Binding-site contacts:
Ligand atom O1A contacts residue HIS285 of chain 1.K at 2.9 Å (h-bond).
Ligand atom O3' contacts residue ASN28 of chain 1.J at 3.2 Å (h-bond).
Ligand atom C6 contacts residue ARG242 of chain 1.I at 3.4 Å.
Ligand atom O2G contacts residue ARG261 of chain 1.I at 3.1 Å (salt-bridge).
Ligand atom N2 contacts residue HIS34 of chain 1.J at 3.5 Å.
Ligand atom O3B contacts residue DGT1 of chain 1.LA at 3.4 Å (h-bond).
Ligand atom C8 contacts residue ARG242 of chain 1.I at 3.2 Å.
Ligand atom C2' contacts residue PHE66 of chain 1.K at 3.4 Å (hydrophobic).
Ligand atom O3B contacts residue LYS286 of chain 1.K at 2.6 Å (salt-bridge).
Ligand atom C5 contacts residue ARG242 of chain 1.I at 3.2 Å.
Ligand atom C4 contacts residue ARG242 of chain 1.I at 3.0 Å.
Ligand atom N7 contacts residue ARG242 of chain 1.I at 3.0 Å (salt-bridge).
Ligand atom O6 contacts residue ASN267 of chain 1.I at 2.7 Å (h-bond).
Ligand atom O5' contacts residue DGT1 of chain 1.LA at 2.8 Å (h-bond).
Ligand atom O1B contacts residue VAL287 of chain 1.K at 3.1 Å.
Ligand atom N9 contacts residue ARG242 of chain 1.I at 3.1 Å (salt-bridge).
Ligand atom O6 contacts residue ARG281 of chain 1.K at 3.3 Å (salt-bridge).
Ligand atom N3 contacts residue ARG242 of chain 1.I at 3.4 Å (salt-bridge).
Ligand atom O3G contacts residue LYS432 of chain 1.I at 3.1 Å (salt-bridge).
Ligand atom O1G contacts residue DGT1 of chain 1.LA at 2.9 Å (h-bond).
Ligand atom N1 contacts residue ARG242 of chain 1.I at 3.5 Å.
Ligand atom O4' contacts residue ARG242 of chain 1.I at 3.0 Å (salt-bridge).
Ligand atom O1G contacts residue LYS432 of chain 1.I at 3.3 Å.
Ligand atom O3A contacts residue DGT1 of chain 1.LA at 3.4 Å (h-bond).
Ligand atom C1' contacts residue PHE66 of chain 1.K at 3.5 Å (hydrophobic).
Ligand atom O3A contacts residue HIS285 of chain 1.K at 3.3 Å (h-bond).
Ligand atom O3' contacts residue VAL65 of chain 1.K at 2.9 Å (h-bond).
Ligand atom O4' contacts residue ASN28 of chain 1.J at 3.4 Å.
Ligand atom O1A contacts residue LYS263 of chain 1.I at 3.2 Å (salt-bridge).
Ligand atom O1B contacts residue DGT1 of chain 1.LA at 3.0 Å (h-bond).
Ligand atom N2 contacts residue ASN28 of chain 1.J at 2.9 Å (h-bond).
Ligand atom O3G contacts residue DGT1 of chain 1.LA at 3.1 Å (h-bond).
Ligand atom N2 contacts residue ASP239 of chain 1.I at 3.3 Å (salt-bridge).
Ligand atom PG contacts residue LYS286 of chain 1.K at 3.5 Å.
Ligand atom O3G contacts residue LYS286 of chain 1.K at 3.2 Å (salt-bridge).
Ligand atom C2 contacts residue ASN28 of chain 1.J at 3.2 Å.
Ligand atom PG contacts residue DGT1 of chain 1.LA at 3.4 Å.
Ligand atom O2B contacts residue DGT1 of chain 1.LA at 3.2 Å (h-bond).
Ligand atom N3 contacts residue ASN28 of chain 1.J at 2.7 Å (h-bond).
Ligand atom C3' contacts residue DGT1 of chain 1.LA at 3.1 Å.

This protein binds this small molecule.
Small molecule (SMILES): Nc1nc2c(ncn2[C@H]2C[C@H](O)[C@@H](CO[P](=O)(O)O[P](=O)(O)OP(=O)(O)O)O2)c(=O)[nH]1

Sequence of chain 1.I:
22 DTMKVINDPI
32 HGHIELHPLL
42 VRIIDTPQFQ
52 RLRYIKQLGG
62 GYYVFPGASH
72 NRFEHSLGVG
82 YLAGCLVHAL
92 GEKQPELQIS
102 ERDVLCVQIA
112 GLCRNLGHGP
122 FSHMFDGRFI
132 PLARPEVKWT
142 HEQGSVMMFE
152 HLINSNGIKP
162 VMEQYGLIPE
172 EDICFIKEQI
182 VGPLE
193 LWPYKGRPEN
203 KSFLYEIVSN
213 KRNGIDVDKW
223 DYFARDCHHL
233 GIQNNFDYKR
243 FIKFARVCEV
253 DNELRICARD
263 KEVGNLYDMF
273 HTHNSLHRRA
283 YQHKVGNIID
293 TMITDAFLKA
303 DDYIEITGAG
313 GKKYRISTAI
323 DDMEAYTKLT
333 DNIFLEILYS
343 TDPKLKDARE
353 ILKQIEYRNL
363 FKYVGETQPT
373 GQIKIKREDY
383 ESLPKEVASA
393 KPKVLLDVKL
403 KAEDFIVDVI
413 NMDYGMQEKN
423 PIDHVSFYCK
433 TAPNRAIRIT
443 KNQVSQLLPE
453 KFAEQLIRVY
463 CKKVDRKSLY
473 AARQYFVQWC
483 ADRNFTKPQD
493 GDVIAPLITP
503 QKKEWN

Sequence of chain 1.J:
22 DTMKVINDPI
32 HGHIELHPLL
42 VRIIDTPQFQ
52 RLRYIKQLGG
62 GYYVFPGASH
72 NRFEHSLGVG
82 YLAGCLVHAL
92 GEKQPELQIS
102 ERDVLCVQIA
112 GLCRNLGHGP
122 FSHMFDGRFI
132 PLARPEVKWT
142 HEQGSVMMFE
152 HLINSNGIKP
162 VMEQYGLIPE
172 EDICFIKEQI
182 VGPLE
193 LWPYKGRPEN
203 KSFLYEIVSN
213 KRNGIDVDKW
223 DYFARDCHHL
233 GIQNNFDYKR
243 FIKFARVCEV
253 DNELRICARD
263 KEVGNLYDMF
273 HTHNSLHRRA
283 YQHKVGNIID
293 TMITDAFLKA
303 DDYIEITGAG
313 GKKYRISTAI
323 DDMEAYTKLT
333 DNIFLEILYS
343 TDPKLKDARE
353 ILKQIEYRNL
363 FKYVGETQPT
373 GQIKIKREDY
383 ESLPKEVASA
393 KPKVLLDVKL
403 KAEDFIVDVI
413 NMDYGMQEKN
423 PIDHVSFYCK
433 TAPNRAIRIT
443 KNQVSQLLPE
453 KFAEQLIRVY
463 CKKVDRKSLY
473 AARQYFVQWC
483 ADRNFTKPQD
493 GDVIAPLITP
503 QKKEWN

Sequence of chain 1.K:
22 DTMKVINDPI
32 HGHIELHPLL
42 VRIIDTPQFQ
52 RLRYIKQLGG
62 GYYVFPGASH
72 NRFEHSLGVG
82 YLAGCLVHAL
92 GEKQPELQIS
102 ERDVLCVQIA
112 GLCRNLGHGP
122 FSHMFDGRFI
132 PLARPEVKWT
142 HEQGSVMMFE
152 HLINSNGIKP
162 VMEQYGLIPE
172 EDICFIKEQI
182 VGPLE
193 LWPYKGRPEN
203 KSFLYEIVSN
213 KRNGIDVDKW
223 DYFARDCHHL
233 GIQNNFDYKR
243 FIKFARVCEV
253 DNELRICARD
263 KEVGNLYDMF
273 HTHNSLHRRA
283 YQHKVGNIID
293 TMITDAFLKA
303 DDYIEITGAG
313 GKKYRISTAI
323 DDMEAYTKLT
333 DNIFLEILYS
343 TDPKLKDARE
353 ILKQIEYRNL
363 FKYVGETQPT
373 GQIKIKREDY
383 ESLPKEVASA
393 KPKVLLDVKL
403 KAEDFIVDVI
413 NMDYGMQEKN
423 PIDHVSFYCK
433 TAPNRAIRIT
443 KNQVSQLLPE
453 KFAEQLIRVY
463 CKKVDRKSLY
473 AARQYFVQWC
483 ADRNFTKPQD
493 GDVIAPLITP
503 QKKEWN